Sequence of chain 1.A:
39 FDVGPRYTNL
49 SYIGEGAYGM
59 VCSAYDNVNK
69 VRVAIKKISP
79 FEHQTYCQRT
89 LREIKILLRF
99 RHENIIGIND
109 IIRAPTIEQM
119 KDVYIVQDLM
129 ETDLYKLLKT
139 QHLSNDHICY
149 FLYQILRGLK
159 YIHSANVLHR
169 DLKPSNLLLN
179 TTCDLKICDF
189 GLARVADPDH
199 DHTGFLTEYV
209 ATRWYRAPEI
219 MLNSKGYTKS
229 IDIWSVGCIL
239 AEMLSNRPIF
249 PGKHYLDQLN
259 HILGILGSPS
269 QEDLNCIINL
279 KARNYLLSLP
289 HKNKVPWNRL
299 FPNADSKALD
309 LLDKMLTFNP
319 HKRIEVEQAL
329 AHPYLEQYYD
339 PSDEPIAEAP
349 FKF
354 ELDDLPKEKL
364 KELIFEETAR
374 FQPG

The small molecule below binds the protein below.
Small molecule (SMILES): CN(C)C(=O)c1cc(-c2n[nH]cc2-c2ccccc2)c[nH]1

Binding-site contacts:
Ligand atom N13 contacts residue ALA72 of chain 1.A at 3.6 Å.
Ligand atom N10 contacts residue ILE104 of chain 1.A at 3.5 Å.
Ligand atom N13 contacts residue LEU176 of chain 1.A at 4.1 Å.
Ligand atom O5 contacts residue CYS186 of chain 1.A at 4.0 Å.
Ligand atom N13 contacts residue MET128 of chain 1.A at 3.6 Å (h-bond).
Ligand atom O5 contacts residue GLN125 of chain 1.A at 3.9 Å.
Ligand atom C1 contacts residue TYR56 of chain 1.A at 3.9 Å (hydrophobic).
Ligand atom O5 contacts residue ASP187 of chain 1.A at 4.0 Å.
Ligand atom C19 contacts residue ILE51 of chain 1.A at 3.8 Å (hydrophobic).
Ligand atom N10 contacts residue GLN125 of chain 1.A at 2.7 Å (h-bond).
Ligand atom C18 contacts residue ILE51 of chain 1.A at 3.7 Å (hydrophobic).
Ligand atom N14 contacts residue ASP126 of chain 1.A at 3.8 Å.
Ligand atom N2 contacts residue CYS186 of chain 1.A at 3.8 Å.
Ligand atom C1 contacts residue ASP187 of chain 1.A at 3.6 Å.
Ligand atom C20 contacts residue TYR56 of chain 1.A at 3.6 Å (hydrophobic).
Ligand atom C6 contacts residue GLN125 of chain 1.A at 3.8 Å.
Ligand atom N14 contacts residue LEU127 of chain 1.A at 3.6 Å.
Ligand atom C12 contacts residue LEU176 of chain 1.A at 3.9 Å (hydrophobic).
Ligand atom C9 contacts residue GLN125 of chain 1.A at 3.4 Å.
Ligand atom C21 contacts residue LYS134 of chain 1.A at 4.0 Å.
Ligand atom C22 contacts residue ASP131 of chain 1.A at 3.6 Å.
Ligand atom C19 contacts residue VAL59 of chain 1.A at 3.5 Å (hydrophobic).
Ligand atom C8 contacts residue LEU176 of chain 1.A at 3.7 Å (hydrophobic).
Ligand atom C16 contacts residue MET128 of chain 1.A at 3.2 Å (hydrophobic).
Ligand atom C22 contacts residue LYS134 of chain 1.A at 3.4 Å.
Ligand atom C4 contacts residue LYS74 of chain 1.A at 3.9 Å.
Ligand atom N14 contacts residue ALA72 of chain 1.A at 4.0 Å.
Ligand atom C21 contacts residue TYR56 of chain 1.A at 4.0 Å (hydrophobic).
Ligand atom N13 contacts residue ASP126 of chain 1.A at 3.1 Å (salt-bridge).
Ligand atom C23 contacts residue ILE51 of chain 1.A at 3.9 Å (hydrophobic).
Ligand atom C20 contacts residue GLY52 of chain 1.A at 3.7 Å.
Ligand atom N14 contacts residue MET128 of chain 1.A at 2.7 Å (h-bond).
Ligand atom C21 contacts residue GLY52 of chain 1.A at 3.9 Å.
Ligand atom O5 contacts residue LYS74 of chain 1.A at 3.2 Å (salt-bridge).
Ligand atom C3 contacts residue TYR56 of chain 1.A at 3.9 Å (hydrophobic).
Ligand atom N13 contacts residue LEU127 of chain 1.A at 4.0 Å.
Ligand atom C9 contacts residue ILE104 of chain 1.A at 3.6 Å (hydrophobic).
Ligand atom C20 contacts residue VAL59 of chain 1.A at 3.9 Å (hydrophobic).
Ligand atom C4 contacts residue CYS186 of chain 1.A at 3.9 Å (hydrophobic).
Ligand atom C7 contacts residue LEU176 of chain 1.A at 3.7 Å (hydrophobic).